Binding-site contacts:
Ligand atom C11 contacts residue TYR149 of chain 2.E at 4.0 Å (hydrophobic).
Ligand atom O1A contacts residue SER130 of chain 2.E at 3.3 Å.
Ligand atom C8 contacts residue TRP147 of chain 2.E at 3.8 Å (hydrophobic).
Ligand atom O8 contacts residue TRP147 of chain 2.E at 3.4 Å.
Ligand atom C9 contacts residue HIS177 of chain 2.E at 3.4 Å.
Ligand atom C6 contacts residue GLY129 of chain 2.E at 4.0 Å.
Ligand atom O9 contacts residue TYR92 of chain 2.E at 2.9 Å (h-bond).
Ligand atom C11 contacts residue GLY129 of chain 2.E at 4.0 Å.
Ligand atom C7 contacts residue TRP147 of chain 2.E at 3.7 Å (hydrophobic).
Ligand atom O1B contacts residue TYR131 of chain 2.E at 3.8 Å.
Ligand atom C1 contacts residue SER130 of chain 2.E at 3.4 Å.
Ligand atom C11 contacts residue LEU188 of chain 2.E at 3.8 Å (hydrophobic).
Ligand atom C10 contacts residue LEU188 of chain 2.E at 3.8 Å (hydrophobic).
Ligand atom C5 contacts residue TYR131 of chain 2.E at 4.0 Å (hydrophobic).
Ligand atom C9 contacts residue GLU184 of chain 2.E at 3.2 Å.
Ligand atom O3 contacts residue TRP216 of chain 2.E at 3.7 Å.
Ligand atom O10 contacts residue LEU188 of chain 2.E at 3.2 Å.
Ligand atom C9 contacts residue TRP147 of chain 2.E at 3.9 Å (hydrophobic).
Ligand atom O1A contacts residue TYR131 of chain 2.E at 2.6 Å (h-bond).
Ligand atom O1B contacts residue SER130 of chain 2.E at 2.7 Å (h-bond).
Ligand atom C9 contacts residue TYR92 of chain 2.E at 3.5 Å (hydrophobic).
Ligand atom C4 contacts residue GLY129 of chain 2.E at 3.4 Å.
Ligand atom O9 contacts residue GLU184 of chain 2.E at 2.8 Å (salt-bridge).
Ligand atom O4 contacts residue LEU220 of chain 2.E at 4.0 Å.
Ligand atom C8 contacts residue TYR92 of chain 2.E at 3.7 Å (hydrophobic).
Ligand atom C5 contacts residue GLY129 of chain 2.E at 3.6 Å.
Ligand atom C10 contacts residue GLY129 of chain 2.E at 3.9 Å.
Ligand atom O9 contacts residue HIS177 of chain 2.E at 3.2 Å (h-bond).
Ligand atom O1B contacts residue LEU220 of chain 2.E at 3.6 Å.
Ligand atom N5 contacts residue GLY129 of chain 2.E at 2.9 Å (h-bond).
Ligand atom C11 contacts residue GLY128 of chain 2.E at 3.8 Å.
Ligand atom C1 contacts residue TYR131 of chain 2.E at 3.5 Å (hydrophobic).
Ligand atom O8 contacts residue TYR92 of chain 2.E at 2.9 Å (h-bond).
Ligand atom C9 contacts residue LEU188 of chain 2.E at 3.9 Å (hydrophobic).
Ligand atom C6 contacts residue TYR131 of chain 2.E at 3.5 Å (hydrophobic).
Ligand atom O9 contacts residue SER222 of chain 2.E at 2.9 Å (h-bond).
Ligand atom N5 contacts residue TRP147 of chain 2.E at 4.0 Å.
Ligand atom C4 contacts residue TYR131 of chain 2.E at 3.7 Å (hydrophobic).
Ligand atom C8 contacts residue GLU184 of chain 2.E at 3.4 Å.
Ligand atom O4 contacts residue GLY129 of chain 2.E at 3.8 Å.

This protein binds this small molecule.
Small molecule (SMILES): CC(=O)N[C@@H]1[C@@H](O)[C@H](O[C@@H]2O[C@H](CO[C@]3(C(=O)O)C[C@H](O)[C@@H](NC(C)=O)[C@H]([C@H](O)[C@H](O)CO)O3)[C@H](O)[C@H](O)[C@H]2O)[C@@H](CO)O[C@H]1O

Sequence of chain 2.E:
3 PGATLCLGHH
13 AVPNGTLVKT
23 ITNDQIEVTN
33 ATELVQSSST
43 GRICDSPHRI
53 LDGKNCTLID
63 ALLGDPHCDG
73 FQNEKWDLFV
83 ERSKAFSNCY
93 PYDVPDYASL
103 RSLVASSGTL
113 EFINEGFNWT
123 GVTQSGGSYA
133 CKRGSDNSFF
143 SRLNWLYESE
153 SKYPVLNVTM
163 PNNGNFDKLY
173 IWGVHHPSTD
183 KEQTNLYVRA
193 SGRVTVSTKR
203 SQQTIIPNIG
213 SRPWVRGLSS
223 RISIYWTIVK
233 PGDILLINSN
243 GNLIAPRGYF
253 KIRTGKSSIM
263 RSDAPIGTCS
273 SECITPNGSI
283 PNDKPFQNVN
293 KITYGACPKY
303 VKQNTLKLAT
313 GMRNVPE